Sequence of chain 1.B:
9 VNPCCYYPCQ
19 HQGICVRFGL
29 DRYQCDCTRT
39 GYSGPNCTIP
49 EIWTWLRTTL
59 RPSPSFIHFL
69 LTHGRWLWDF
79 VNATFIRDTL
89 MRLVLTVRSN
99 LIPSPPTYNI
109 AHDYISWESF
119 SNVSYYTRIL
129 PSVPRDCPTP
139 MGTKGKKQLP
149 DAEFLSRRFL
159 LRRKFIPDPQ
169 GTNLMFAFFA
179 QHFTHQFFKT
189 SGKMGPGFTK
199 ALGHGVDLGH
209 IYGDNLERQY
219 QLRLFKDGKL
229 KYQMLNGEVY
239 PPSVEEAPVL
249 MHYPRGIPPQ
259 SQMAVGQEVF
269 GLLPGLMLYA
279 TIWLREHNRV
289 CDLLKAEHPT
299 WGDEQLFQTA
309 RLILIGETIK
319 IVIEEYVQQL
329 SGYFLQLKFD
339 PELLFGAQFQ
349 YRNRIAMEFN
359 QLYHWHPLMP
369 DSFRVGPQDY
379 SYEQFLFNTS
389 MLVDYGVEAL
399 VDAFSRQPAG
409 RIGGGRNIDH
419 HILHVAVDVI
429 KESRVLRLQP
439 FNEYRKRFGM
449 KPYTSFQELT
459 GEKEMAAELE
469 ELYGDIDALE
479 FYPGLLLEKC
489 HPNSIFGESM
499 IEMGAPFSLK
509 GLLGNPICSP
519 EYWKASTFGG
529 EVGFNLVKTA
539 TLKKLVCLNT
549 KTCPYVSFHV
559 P

The small molecule below binds the protein below.
Small molecule (SMILES): CC(=O)N[C@@H]1[C@@H](O)[C@H](O)[C@@H](CO)O[C@H]1O

Binding-site contacts:
Ligand atom N2 contacts residue GLN382 of chain 1.B at 4.2 Å.
Ligand atom O7 contacts residue GLN382 of chain 1.B at 3.2 Å.
Ligand atom C5 contacts residue SER388 of chain 1.B at 4.3 Å.
Ligand atom O5 contacts residue ASN386 of chain 1.B at 2.4 Å (h-bond).
Ligand atom O6 contacts residue TYR393 of chain 1.B at 3.3 Å.
Ligand atom C2 contacts residue GLN382 of chain 1.B at 3.9 Å.
Ligand atom C4 contacts residue TYR378 of chain 1.B at 4.0 Å (hydrophobic).
Ligand atom C1 contacts residue GLN382 of chain 1.B at 3.9 Å.
Ligand atom O5 contacts residue GLN382 of chain 1.B at 4.4 Å.
Ligand atom O5 contacts residue SER388 of chain 1.B at 4.2 Å.
Ligand atom O5 contacts residue MET389 of chain 1.B at 3.4 Å.
Ligand atom C7 contacts residue GLN382 of chain 1.B at 4.0 Å.
Ligand atom O5 contacts residue TYR378 of chain 1.B at 4.3 Å.
Ligand atom O7 contacts residue GLU381 of chain 1.B at 4.1 Å.
Ligand atom C6 contacts residue ASP392 of chain 1.B at 4.0 Å.
Ligand atom C4 contacts residue ASN386 of chain 1.B at 4.2 Å.
Ligand atom C5 contacts residue TYR378 of chain 1.B at 4.2 Å (hydrophobic).
Ligand atom O7 contacts residue ASN386 of chain 1.B at 3.8 Å.
Ligand atom C3 contacts residue ASN386 of chain 1.B at 3.7 Å.
Ligand atom C1 contacts residue ASN386 of chain 1.B at 1.5 Å.
Ligand atom N2 contacts residue ASN386 of chain 1.B at 2.8 Å (h-bond).
Ligand atom O6 contacts residue MET389 of chain 1.B at 3.5 Å.
Ligand atom C1 contacts residue MET389 of chain 1.B at 4.2 Å (hydrophobic).
Ligand atom C6 contacts residue TYR378 of chain 1.B at 3.1 Å (hydrophobic).
Ligand atom O6 contacts residue TYR378 of chain 1.B at 3.9 Å.
Ligand atom C6 contacts residue TYR393 of chain 1.B at 3.8 Å (hydrophobic).
Ligand atom C6 contacts residue MET389 of chain 1.B at 4.2 Å (hydrophobic).
Ligand atom O6 contacts residue ASP392 of chain 1.B at 3.0 Å (salt-bridge).
Ligand atom C5 contacts residue MET389 of chain 1.B at 4.4 Å (hydrophobic).
Ligand atom C7 contacts residue ASN386 of chain 1.B at 3.5 Å.
Ligand atom C5 contacts residue ASP392 of chain 1.B at 4.0 Å.
Ligand atom C2 contacts residue ASN386 of chain 1.B at 2.4 Å.
Ligand atom C1 contacts residue SER388 of chain 1.B at 3.8 Å.
Ligand atom C5 contacts residue ASN386 of chain 1.B at 3.7 Å.